This protein binds this small molecule.
Small molecule (SMILES): CC(C)C[C@H](NC(=O)[C@H](CCc1ccccc1)NC(=O)CN1CCOCC1)C(=O)N[C@@H](Cc1ccccc1)C(=O)N[C@@H](CC(C)C)[C@@H](O)[C@H](C)CO

Sequence of chain 1.W:
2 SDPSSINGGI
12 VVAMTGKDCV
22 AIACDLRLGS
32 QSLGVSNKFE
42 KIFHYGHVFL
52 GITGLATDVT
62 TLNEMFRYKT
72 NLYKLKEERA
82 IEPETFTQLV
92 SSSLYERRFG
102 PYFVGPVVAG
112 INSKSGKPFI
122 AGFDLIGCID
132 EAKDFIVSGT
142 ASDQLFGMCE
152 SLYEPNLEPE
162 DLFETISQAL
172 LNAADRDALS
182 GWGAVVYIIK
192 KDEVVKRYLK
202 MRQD

Sequence of chain 1.V:
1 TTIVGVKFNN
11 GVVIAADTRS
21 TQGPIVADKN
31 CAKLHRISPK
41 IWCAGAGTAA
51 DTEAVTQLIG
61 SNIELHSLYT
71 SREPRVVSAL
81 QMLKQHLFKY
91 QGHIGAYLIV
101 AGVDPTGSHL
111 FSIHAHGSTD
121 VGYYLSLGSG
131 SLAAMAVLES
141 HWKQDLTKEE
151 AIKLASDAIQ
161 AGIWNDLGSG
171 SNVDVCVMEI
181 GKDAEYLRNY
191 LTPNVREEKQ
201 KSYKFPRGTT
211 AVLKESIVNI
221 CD

Binding-site contacts:
Ligand atom C47 contacts residue THR1 of chain 1.V at 1.4 Å.
Ligand atom C46 contacts residue SER20 of chain 1.V at 3.7 Å.
Ligand atom O48 contacts residue THR1 of chain 1.V at 2.2 Å (h-bond).
Ligand atom C42 contacts residue THR1 of chain 1.V at 2.4 Å.
Ligand atom C27 contacts residue THR21 of chain 1.V at 3.6 Å.
Ligand atom C58 contacts residue LYS33 of chain 1.V at 3.4 Å.
Ligand atom O40 contacts residue SER20 of chain 1.V at 3.3 Å (h-bond).
Ligand atom C13 contacts residue LEU126 of chain 1.W at 3.7 Å (hydrophobic).
Ligand atom O40 contacts residue THR21 of chain 1.V at 3.1 Å (h-bond).
Ligand atom C19 contacts residue THR48 of chain 1.V at 3.5 Å.
Ligand atom C59 contacts residue THR1 of chain 1.V at 2.4 Å.
Ligand atom O29 contacts residue ALA49 of chain 1.V at 3.0 Å (h-bond).
Ligand atom C18 contacts residue THR48 of chain 1.V at 3.6 Å.
Ligand atom C34 contacts residue GLY47 of chain 1.V at 3.6 Å.
Ligand atom O60 contacts residue THR1 of chain 1.V at 2.9 Å (h-bond).
Ligand atom N22 contacts residue ASP125 of chain 1.W at 3.3 Å (salt-bridge).
Ligand atom C47 contacts residue LYS33 of chain 1.V at 3.6 Å.
Ligand atom C45 contacts residue ALA49 of chain 1.V at 3.5 Å (hydrophobic).
Ligand atom C27 contacts residue ALA27 of chain 1.V at 3.3 Å (hydrophobic).
Ligand atom N30 contacts residue THR21 of chain 1.V at 3.1 Å (h-bond).
Ligand atom C43 contacts residue THR1 of chain 1.V at 2.7 Å.
Ligand atom O48 contacts residue MES1 of chain 1.RA at 3.6 Å.
Ligand atom C27 contacts residue SER20 of chain 1.V at 3.6 Å.
Ligand atom C51 contacts residue GLY168 of chain 1.V at 3.6 Å.
Ligand atom C44 contacts residue THR1 of chain 1.V at 3.6 Å.
Ligand atom C43 contacts residue GLY47 of chain 1.V at 3.6 Å.
Ligand atom C28 contacts residue ALA49 of chain 1.V at 3.7 Å (hydrophobic).
Ligand atom O21 contacts residue GLN22 of chain 1.V at 3.7 Å.
Ligand atom C58 contacts residue THR1 of chain 1.V at 2.4 Å.
Ligand atom C31 contacts residue GLY47 of chain 1.V at 3.4 Å.
Ligand atom O48 contacts residue GLY47 of chain 1.V at 3.3 Å (h-bond).
Ligand atom C39 contacts residue GLY47 of chain 1.V at 3.7 Å.
Ligand atom O60 contacts residue MES1 of chain 1.RA at 2.6 Å (h-bond).
Ligand atom O9 contacts residue ASP125 of chain 1.W at 3.5 Å.
Ligand atom C23 contacts residue THR21 of chain 1.V at 3.5 Å.
Ligand atom N41 contacts residue THR1 of chain 1.V at 3.6 Å.
Ligand atom C58 contacts residue ARG19 of chain 1.V at 3.2 Å.
Ligand atom C58 contacts residue GLY168 of chain 1.V at 2.9 Å.
Ligand atom C51 contacts residue THR1 of chain 1.V at 1.5 Å.
Ligand atom N41 contacts residue GLY47 of chain 1.V at 3.2 Å (h-bond).